A small-molecule ligand and the protein it binds are described below.
Small molecule (SMILES): CC(=O)N[C@@H]1[C@@H](O)[C@H](O)[C@@H](CO)O[C@H]1O

Binding-site contacts:
Ligand atom O6 contacts residue THR311 of chain 1.C at 3.7 Å.
Ligand atom O6 contacts residue LEU374 of chain 1.C at 3.3 Å.
Ligand atom C5 contacts residue ASN31 of chain 1.C at 3.6 Å.
Ligand atom C3 contacts residue ASN31 of chain 1.C at 3.8 Å.
Ligand atom C1 contacts residue THR311 of chain 1.C at 3.8 Å.
Ligand atom O5 contacts residue ASN31 of chain 1.C at 2.3 Å (h-bond).
Ligand atom C6 contacts residue LEU374 of chain 1.C at 4.4 Å (hydrophobic).
Ligand atom O7 contacts residue ASN31 of chain 1.C at 3.8 Å.
Ligand atom O5 contacts residue THR311 of chain 1.C at 3.2 Å (h-bond).
Ligand atom C6 contacts residue THR33 of chain 1.C at 4.0 Å.
Ligand atom C5 contacts residue THR311 of chain 1.C at 4.4 Å.
Ligand atom C1 contacts residue ASN31 of chain 1.C at 1.4 Å.
Ligand atom C6 contacts residue THR311 of chain 1.C at 4.1 Å.
Ligand atom C2 contacts residue ASN31 of chain 1.C at 2.4 Å.
Ligand atom N2 contacts residue ASN31 of chain 1.C at 3.0 Å (h-bond).
Ligand atom C7 contacts residue ASN31 of chain 1.C at 3.6 Å.
Ligand atom C4 contacts residue ASN31 of chain 1.C at 4.1 Å.

Sequence of chain 1.C:
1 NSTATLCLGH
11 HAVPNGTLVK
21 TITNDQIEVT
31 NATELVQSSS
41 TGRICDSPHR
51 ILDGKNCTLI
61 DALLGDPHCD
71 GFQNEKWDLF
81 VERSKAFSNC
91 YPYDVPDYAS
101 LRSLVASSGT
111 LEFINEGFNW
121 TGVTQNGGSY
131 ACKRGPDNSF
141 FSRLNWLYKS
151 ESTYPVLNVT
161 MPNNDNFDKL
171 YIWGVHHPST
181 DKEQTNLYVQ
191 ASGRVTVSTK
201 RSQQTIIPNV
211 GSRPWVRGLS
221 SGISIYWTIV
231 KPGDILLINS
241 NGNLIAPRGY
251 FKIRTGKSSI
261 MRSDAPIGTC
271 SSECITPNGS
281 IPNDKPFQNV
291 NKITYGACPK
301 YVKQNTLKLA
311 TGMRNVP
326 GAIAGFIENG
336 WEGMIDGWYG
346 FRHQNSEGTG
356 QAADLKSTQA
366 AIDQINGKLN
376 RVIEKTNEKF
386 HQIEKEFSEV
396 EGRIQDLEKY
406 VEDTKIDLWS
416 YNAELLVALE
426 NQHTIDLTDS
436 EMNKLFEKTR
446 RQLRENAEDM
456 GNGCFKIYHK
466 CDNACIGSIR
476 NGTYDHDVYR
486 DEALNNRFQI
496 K